The small molecule below binds the protein below.
Small molecule (SMILES): CC(=O)N[C@@H]1[C@@H](O)[C@H](O)[C@@H](CO)O[C@H]1O

Binding-site contacts:
Ligand atom O7 contacts residue ASN186 of chain 1.A at 2.8 Å (h-bond).
Ligand atom C1 contacts residue GLU165 of chain 1.A at 3.6 Å.
Ligand atom O5 contacts residue GLU165 of chain 1.A at 3.8 Å.
Ligand atom O5 contacts residue ASN186 of chain 1.A at 2.4 Å (h-bond).
Ligand atom N2 contacts residue ASN186 of chain 1.A at 2.9 Å (h-bond).
Ligand atom N2 contacts residue GLU165 of chain 1.A at 4.2 Å.
Ligand atom C8 contacts residue LYS187 of chain 1.A at 4.3 Å.
Ligand atom O5 contacts residue GLU166 of chain 1.A at 3.3 Å.
Ligand atom C6 contacts residue GLU166 of chain 1.A at 3.7 Å.
Ligand atom C4 contacts residue GLN225 of chain 1.A at 4.3 Å.
Ligand atom C1 contacts residue ASN186 of chain 1.A at 1.4 Å.
Ligand atom O4 contacts residue GLN225 of chain 1.A at 4.3 Å.
Ligand atom C5 contacts residue ILE167 of chain 1.A at 4.4 Å (hydrophobic).
Ligand atom C3 contacts residue GLN225 of chain 1.A at 4.0 Å.
Ligand atom O6 contacts residue LYS229 of chain 1.A at 3.4 Å.
Ligand atom C3 contacts residue ASN186 of chain 1.A at 3.8 Å.
Ligand atom C4 contacts residue ASN186 of chain 1.A at 4.2 Å.
Ligand atom C8 contacts residue ASN186 of chain 1.A at 3.6 Å.
Ligand atom C1 contacts residue GLU166 of chain 1.A at 4.1 Å.
Ligand atom C1 contacts residue ILE167 of chain 1.A at 3.8 Å (hydrophobic).
Ligand atom C7 contacts residue ASN186 of chain 1.A at 3.1 Å.
Ligand atom C2 contacts residue ASN186 of chain 1.A at 2.4 Å.
Ligand atom C7 contacts residue GLU165 of chain 1.A at 3.9 Å.
Ligand atom C5 contacts residue GLU166 of chain 1.A at 4.3 Å.
Ligand atom C5 contacts residue ASN186 of chain 1.A at 3.7 Å.
Ligand atom C5 contacts residue GLN225 of chain 1.A at 4.0 Å.
Ligand atom C1 contacts residue GLN225 of chain 1.A at 4.3 Å.
Ligand atom C2 contacts residue GLU165 of chain 1.A at 3.6 Å.
Ligand atom O7 contacts residue GLU165 of chain 1.A at 2.9 Å (salt-bridge).
Ligand atom O5 contacts residue ILE167 of chain 1.A at 3.5 Å (h-bond).
Ligand atom C6 contacts residue ILE167 of chain 1.A at 4.3 Å (hydrophobic).
Ligand atom C6 contacts residue LYS229 of chain 1.A at 3.5 Å.

Sequence of chain 1.A:
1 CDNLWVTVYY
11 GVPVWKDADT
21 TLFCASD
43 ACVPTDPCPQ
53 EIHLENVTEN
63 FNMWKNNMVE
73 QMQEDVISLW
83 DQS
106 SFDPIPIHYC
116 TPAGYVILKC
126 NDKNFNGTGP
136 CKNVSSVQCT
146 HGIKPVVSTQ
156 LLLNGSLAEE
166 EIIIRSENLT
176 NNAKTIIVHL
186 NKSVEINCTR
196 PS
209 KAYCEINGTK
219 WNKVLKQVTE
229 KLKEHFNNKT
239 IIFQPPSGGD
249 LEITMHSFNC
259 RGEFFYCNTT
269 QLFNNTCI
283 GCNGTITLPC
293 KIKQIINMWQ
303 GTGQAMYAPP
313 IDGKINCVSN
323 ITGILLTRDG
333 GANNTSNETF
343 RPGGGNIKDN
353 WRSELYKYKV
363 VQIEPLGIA